Sequence of chain 1.A:
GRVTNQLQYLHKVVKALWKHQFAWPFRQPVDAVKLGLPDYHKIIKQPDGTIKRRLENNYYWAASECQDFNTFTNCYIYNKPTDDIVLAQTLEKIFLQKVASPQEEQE

This protein binds this small molecule.
Small molecule (SMILES): Cn1c(=S)n(CCSc2nc3ccccc3[nH]2)c2ccccc21

Binding-site contacts:
Ligand atom CAJ contacts residue TRP31 of chain 1.A at 3.2 Å (hydrophobic).
Ligand atom CAC contacts residue ILE96 of chain 1.A at 4.1 Å (hydrophobic).
Ligand atom CAF contacts residue MSE99 of chain 1.A at 3.7 Å.
Ligand atom CAG contacts residue CYS86 of chain 1.A at 4.2 Å (hydrophobic).
Ligand atom NAM contacts residue ILE96 of chain 1.A at 4.2 Å.
Ligand atom CAG contacts residue ILE96 of chain 1.A at 4.1 Å (hydrophobic).
Ligand atom CAG contacts residue PHE33 of chain 1.A at 4.1 Å (hydrophobic).
Ligand atom CAH contacts residue ILE96 of chain 1.A at 4.3 Å (hydrophobic).
Ligand atom CAS contacts residue ILE96 of chain 1.A at 4.3 Å (hydrophobic).
Ligand atom CAQ contacts residue LEU42 of chain 1.A at 4.4 Å (hydrophobic).
Ligand atom CAL contacts residue TRP31 of chain 1.A at 3.8 Å (hydrophobic).
Ligand atom CAK contacts residue PRO32 of chain 1.A at 4.4 Å (hydrophobic).
Ligand atom CAS contacts residue VAL37 of chain 1.A at 4.4 Å (hydrophobic).
Ligand atom CAE contacts residue ASP95 of chain 1.A at 4.2 Å.
Ligand atom SAB contacts residue LEU42 of chain 1.A at 3.2 Å.
Ligand atom CAI contacts residue ILE96 of chain 1.A at 4.2 Å (hydrophobic).
Ligand atom CAL contacts residue LEU42 of chain 1.A at 4.1 Å (hydrophobic).
Ligand atom CAE contacts residue ILE96 of chain 1.A at 4.2 Å (hydrophobic).
Ligand atom CAF contacts residue TRP31 of chain 1.A at 3.8 Å (hydrophobic).
Ligand atom NAM contacts residue PRO32 of chain 1.A at 3.1 Å (h-bond).
Ligand atom SAO contacts residue PRO32 of chain 1.A at 3.0 Å (h-bond).
Ligand atom CAG contacts residue VAL37 of chain 1.A at 3.9 Å (hydrophobic).
Ligand atom CAH contacts residue ASN90 of chain 1.A at 3.8 Å.
Ligand atom CAK contacts residue LEU42 of chain 1.A at 3.5 Å (hydrophobic).
Ligand atom CAU contacts residue TRP31 of chain 1.A at 4.2 Å (hydrophobic).
Ligand atom SAO contacts residue GLN35 of chain 1.A at 4.2 Å.
Ligand atom CAD contacts residue TYR89 of chain 1.A at 4.2 Å (hydrophobic).
Ligand atom CAE contacts residue MSE99 of chain 1.A at 4.0 Å.
Ligand atom CAR contacts residue VAL37 of chain 1.A at 3.8 Å (hydrophobic).
Ligand atom CAR contacts residue PRO32 of chain 1.A at 4.4 Å (hydrophobic).
Ligand atom CAP contacts residue PRO32 of chain 1.A at 3.5 Å (hydrophobic).
Ligand atom CAC contacts residue CYS86 of chain 1.A at 3.8 Å (hydrophobic).
Ligand atom CAJ contacts residue PRO32 of chain 1.A at 3.7 Å (hydrophobic).
Ligand atom CAD contacts residue ASN90 of chain 1.A at 2.9 Å.
Ligand atom CAR contacts residue ILE96 of chain 1.A at 4.0 Å (hydrophobic).
Ligand atom CAD contacts residue ILE96 of chain 1.A at 4.2 Å (hydrophobic).
Ligand atom CAF contacts residue PRO32 of chain 1.A at 4.2 Å (hydrophobic).
Ligand atom CAC contacts residue ASN90 of chain 1.A at 3.2 Å.
Ligand atom NAM contacts residue VAL37 of chain 1.A at 4.0 Å.
Ligand atom CAL contacts residue PRO32 of chain 1.A at 4.1 Å (hydrophobic).